Binding-site contacts:
Ligand atom CD1 contacts residue HIS70 of chain 1.A at 3.5 Å.
Ligand atom O contacts residue THR143 of chain 1.A at 2.8 Å (h-bond).
Ligand atom N contacts residue TYR99 of chain 1.A at 3.1 Å (h-bond).
Ligand atom O contacts residue THR73 of chain 1.A at 3.0 Å (h-bond).
Ligand atom OE2 contacts residue VAL76 of chain 1.A at 3.6 Å.
Ligand atom CD2 contacts residue LEU156 of chain 1.A at 3.5 Å (hydrophobic).
Ligand atom OXT contacts residue LYS146 of chain 1.A at 3.2 Å (salt-bridge).
Ligand atom O contacts residue TYR159 of chain 1.A at 2.7 Å (h-bond).
Ligand atom CA contacts residue TYR7 of chain 1.A at 3.2 Å (hydrophobic).
Ligand atom CD contacts residue VAL76 of chain 1.A at 3.5 Å (hydrophobic).
Ligand atom CD1 contacts residue MET45 of chain 1.A at 3.6 Å (hydrophobic).
Ligand atom O contacts residue TRP147 of chain 1.A at 3.0 Å (h-bond).
Ligand atom N contacts residue ASP77 of chain 1.A at 2.9 Å (salt-bridge).
Ligand atom CD2 contacts residue PHE9 of chain 1.A at 3.5 Å (hydrophobic).
Ligand atom CD2 contacts residue TYR7 of chain 1.A at 3.5 Å (hydrophobic).
Ligand atom N contacts residue TYR171 of chain 1.A at 2.9 Å (h-bond).
Ligand atom CD2 contacts residue ALA150 of chain 1.A at 3.4 Å (hydrophobic).
Ligand atom CG1 contacts residue TYR171 of chain 1.A at 3.4 Å (hydrophobic).
Ligand atom ND1 contacts residue TYR159 of chain 1.A at 3.5 Å.
Ligand atom N contacts residue GLU63 of chain 1.A at 2.9 Å (salt-bridge).
Ligand atom CA contacts residue GLU63 of chain 1.A at 3.3 Å.
Ligand atom CD2 contacts residue VAL152 of chain 1.A at 3.3 Å (hydrophobic).
Ligand atom C contacts residue TYR7 of chain 1.A at 3.3 Å (hydrophobic).
Ligand atom CB contacts residue ASP77 of chain 1.A at 3.5 Å.
Ligand atom OE1 contacts residue VAL76 of chain 1.A at 3.5 Å.
Ligand atom N contacts residue TYR159 of chain 1.A at 3.6 Å.
Ligand atom O contacts residue LYS146 of chain 1.A at 3.5 Å (salt-bridge).
Ligand atom CD2 contacts residue TYR99 of chain 1.A at 3.4 Å (hydrophobic).
Ligand atom C contacts residue GLU63 of chain 1.A at 3.6 Å.
Ligand atom O contacts residue LYS66 of chain 1.A at 3.5 Å.
Ligand atom O contacts residue LYS66 of chain 1.A at 2.9 Å (salt-bridge).
Ligand atom CD1 contacts residue ARG97 of chain 1.A at 3.5 Å.
Ligand atom CG contacts residue GLU63 of chain 1.A at 3.5 Å.
Ligand atom CG1 contacts residue TYR59 of chain 1.A at 3.4 Å (hydrophobic).
Ligand atom NE2 contacts residue LEU156 of chain 1.A at 3.5 Å.
Ligand atom O contacts residue HIS70 of chain 1.A at 3.2 Å.
Ligand atom N contacts residue TYR7 of chain 1.A at 3.0 Å (h-bond).
Ligand atom O contacts residue TYR84 of chain 1.A at 3.2 Å (h-bond).
Ligand atom O contacts residue TYR7 of chain 1.A at 3.5 Å.
Ligand atom CB contacts residue GLU63 of chain 1.A at 3.5 Å.

A protein and the small-molecule ligand that binds it are described below.
Small molecule (SMILES): CC(C)C[C@H](NC(=O)[C@H](CC(C)C)NC(=O)[C@H](CC(=O)O)NC(=O)[C@H](CC(=O)O)NC(=O)[C@H](CC1=NC=NC1)NC(=O)[C@H](CC(C)C)NC(=O)[C@@H](N)C(C)C)C(=O)N[C@@H](CCC(=O)O)C(=O)N[C@@H](C)C(=O)O

Sequence of chain 1.A:
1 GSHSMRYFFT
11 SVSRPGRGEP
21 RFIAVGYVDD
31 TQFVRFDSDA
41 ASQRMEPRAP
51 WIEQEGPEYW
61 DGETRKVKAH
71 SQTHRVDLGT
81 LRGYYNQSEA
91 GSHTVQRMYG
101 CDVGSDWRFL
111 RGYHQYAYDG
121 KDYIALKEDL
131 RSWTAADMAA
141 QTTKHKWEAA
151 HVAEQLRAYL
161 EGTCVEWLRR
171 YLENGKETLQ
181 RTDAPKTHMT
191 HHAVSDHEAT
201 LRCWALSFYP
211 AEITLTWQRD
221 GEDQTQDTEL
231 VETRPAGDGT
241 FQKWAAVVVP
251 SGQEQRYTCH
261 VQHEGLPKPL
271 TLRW